Binding-site contacts:
Ligand atom C1 contacts residue ASN1067 of chain 1.B at 1.4 Å.
Ligand atom C3 contacts residue ASN1067 of chain 1.B at 3.8 Å.
Ligand atom O7 contacts residue SER1070 of chain 1.B at 2.4 Å (h-bond).
Ligand atom C7 contacts residue ASN1067 of chain 1.B at 3.1 Å.
Ligand atom C7 contacts residue SER1070 of chain 1.B at 3.2 Å.
Ligand atom C8 contacts residue PRO1081 of chain 1.B at 4.2 Å (hydrophobic).
Ligand atom N2 contacts residue SER1070 of chain 1.B at 4.3 Å.
Ligand atom C4 contacts residue ASN1067 of chain 1.B at 4.2 Å.
Ligand atom C2 contacts residue ASN1067 of chain 1.B at 2.4 Å.
Ligand atom C8 contacts residue SER1070 of chain 1.B at 3.5 Å.
Ligand atom N2 contacts residue ASN1067 of chain 1.B at 2.9 Å (h-bond).
Ligand atom C5 contacts residue ASN1067 of chain 1.B at 3.7 Å.
Ligand atom C8 contacts residue PHE1072 of chain 1.B at 4.3 Å (hydrophobic).
Ligand atom O5 contacts residue ASN1067 of chain 1.B at 2.4 Å (h-bond).
Ligand atom O7 contacts residue ASN1067 of chain 1.B at 3.0 Å (h-bond).
Ligand atom C8 contacts residue ASN1067 of chain 1.B at 4.3 Å.

Sequence of chain 1.B:
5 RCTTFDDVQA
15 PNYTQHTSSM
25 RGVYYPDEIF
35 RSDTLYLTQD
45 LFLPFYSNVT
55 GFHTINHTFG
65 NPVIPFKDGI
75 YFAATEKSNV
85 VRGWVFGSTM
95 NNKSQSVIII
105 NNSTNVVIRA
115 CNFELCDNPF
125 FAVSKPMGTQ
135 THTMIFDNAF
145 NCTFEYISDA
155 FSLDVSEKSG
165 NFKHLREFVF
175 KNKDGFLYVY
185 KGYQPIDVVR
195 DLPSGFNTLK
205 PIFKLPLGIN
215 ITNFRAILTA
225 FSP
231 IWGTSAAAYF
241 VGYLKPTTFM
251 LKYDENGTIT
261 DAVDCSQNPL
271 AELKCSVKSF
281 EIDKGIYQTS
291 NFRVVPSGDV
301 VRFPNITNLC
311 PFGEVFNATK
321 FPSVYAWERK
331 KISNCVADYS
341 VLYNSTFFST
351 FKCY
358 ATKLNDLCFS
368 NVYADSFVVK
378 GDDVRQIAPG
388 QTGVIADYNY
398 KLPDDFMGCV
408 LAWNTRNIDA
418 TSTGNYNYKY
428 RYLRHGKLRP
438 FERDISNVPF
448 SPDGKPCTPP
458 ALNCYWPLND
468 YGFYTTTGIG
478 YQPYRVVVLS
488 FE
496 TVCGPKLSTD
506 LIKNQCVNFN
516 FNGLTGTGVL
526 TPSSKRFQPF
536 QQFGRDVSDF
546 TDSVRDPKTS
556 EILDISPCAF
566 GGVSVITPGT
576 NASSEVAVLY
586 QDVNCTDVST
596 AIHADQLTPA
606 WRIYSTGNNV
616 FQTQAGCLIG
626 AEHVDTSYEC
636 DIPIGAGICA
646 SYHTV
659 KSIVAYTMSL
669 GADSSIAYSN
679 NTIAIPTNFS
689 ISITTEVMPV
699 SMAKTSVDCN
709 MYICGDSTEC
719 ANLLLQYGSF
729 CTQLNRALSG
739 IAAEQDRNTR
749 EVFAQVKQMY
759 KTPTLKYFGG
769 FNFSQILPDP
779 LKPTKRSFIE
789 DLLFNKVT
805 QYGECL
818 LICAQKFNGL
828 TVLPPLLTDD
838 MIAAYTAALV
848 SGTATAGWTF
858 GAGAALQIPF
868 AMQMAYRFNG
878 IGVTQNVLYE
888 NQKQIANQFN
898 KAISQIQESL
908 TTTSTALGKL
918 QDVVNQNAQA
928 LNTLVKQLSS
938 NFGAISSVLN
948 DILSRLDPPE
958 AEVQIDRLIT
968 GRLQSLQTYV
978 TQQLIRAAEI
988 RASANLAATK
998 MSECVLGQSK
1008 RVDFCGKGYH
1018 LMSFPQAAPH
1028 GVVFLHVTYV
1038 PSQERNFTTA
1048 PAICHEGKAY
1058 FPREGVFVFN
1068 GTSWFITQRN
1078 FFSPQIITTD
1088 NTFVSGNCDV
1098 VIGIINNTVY

The small molecule below binds the protein below.
Small molecule (SMILES): CC(=O)N[C@@H]1[C@@H](O)[C@H](O)[C@@H](CO)O[C@H]1O